Binding-site contacts:
Ligand atom O4 contacts residue ASN14 of chain 1.C at 2.4 Å (h-bond).
Ligand atom O3 contacts residue GLY227 of chain 1.C at 3.4 Å.
Ligand atom O6 contacts residue TYR100 of chain 1.C at 2.9 Å (h-bond).
Ligand atom O5 contacts residue LEU99 of chain 1.C at 3.4 Å (h-bond).
Ligand atom O6 contacts residue GLY98 of chain 1.C at 3.2 Å.
Ligand atom O6 contacts residue LEU99 of chain 1.C at 3.1 Å (h-bond).
Ligand atom C4 contacts residue ARG228 of chain 1.C at 3.5 Å.
Ligand atom C6 contacts residue ASP208 of chain 1.C at 3.4 Å.
Ligand atom C6 contacts residue TYR100 of chain 1.C at 3.8 Å (hydrophobic).
Ligand atom O4 contacts residue ASP208 of chain 1.C at 2.5 Å (salt-bridge).
Ligand atom O5 contacts residue GLY98 of chain 1.C at 4.3 Å.
Ligand atom O6 contacts residue ALA207 of chain 1.C at 3.2 Å.
Ligand atom O2 contacts residue LEU99 of chain 1.C at 3.4 Å (h-bond).
Ligand atom O4 contacts residue ARG228 of chain 1.C at 3.2 Å (salt-bridge).
Ligand atom C4 contacts residue ASP208 of chain 1.C at 3.0 Å.
Ligand atom C5 contacts residue LEU99 of chain 1.C at 4.3 Å (hydrophobic).
Ligand atom O6 contacts residue ASP208 of chain 1.C at 2.8 Å (salt-bridge).
Ligand atom O1 contacts residue LEU99 of chain 1.C at 3.2 Å.
Ligand atom C6 contacts residue ALA207 of chain 1.C at 3.4 Å (hydrophobic).
Ligand atom O3 contacts residue ARG228 of chain 1.C at 3.0 Å (salt-bridge).
Ligand atom O4 contacts residue GLY227 of chain 1.C at 4.0 Å.
Ligand atom C7 contacts residue LEU99 of chain 1.C at 3.9 Å (hydrophobic).
Ligand atom O5 contacts residue TYR100 of chain 1.C at 4.2 Å.
Ligand atom C6 contacts residue GLY98 of chain 1.C at 4.4 Å.
Ligand atom C4 contacts residue ASN14 of chain 1.C at 3.5 Å.
Ligand atom C3 contacts residue ASN14 of chain 1.C at 4.0 Å.
Ligand atom C5 contacts residue ASP208 of chain 1.C at 3.6 Å.
Ligand atom C4 contacts residue GLY227 of chain 1.C at 3.8 Å.
Ligand atom C5 contacts residue TYR12 of chain 1.C at 4.0 Å (hydrophobic).
Ligand atom C5 contacts residue ASN14 of chain 1.C at 4.0 Å.
Ligand atom C6 contacts residue LEU99 of chain 1.C at 4.1 Å (hydrophobic).
Ligand atom O4 contacts residue TYR12 of chain 1.C at 3.8 Å.
Ligand atom C1 contacts residue LEU99 of chain 1.C at 4.1 Å (hydrophobic).
Ligand atom C7 contacts residue TYR12 of chain 1.C at 4.1 Å (hydrophobic).
Ligand atom C3 contacts residue GLY227 of chain 1.C at 4.0 Å.
Ligand atom C3 contacts residue ASP208 of chain 1.C at 4.4 Å.
Ligand atom C3 contacts residue ARG228 of chain 1.C at 3.7 Å.
Ligand atom O3 contacts residue THR226 of chain 1.C at 4.1 Å.
Ligand atom O2 contacts residue GLY98 of chain 1.C at 3.7 Å.
Ligand atom C6 contacts residue TYR12 of chain 1.C at 3.7 Å (hydrophobic).

Sequence of chain 1.C:
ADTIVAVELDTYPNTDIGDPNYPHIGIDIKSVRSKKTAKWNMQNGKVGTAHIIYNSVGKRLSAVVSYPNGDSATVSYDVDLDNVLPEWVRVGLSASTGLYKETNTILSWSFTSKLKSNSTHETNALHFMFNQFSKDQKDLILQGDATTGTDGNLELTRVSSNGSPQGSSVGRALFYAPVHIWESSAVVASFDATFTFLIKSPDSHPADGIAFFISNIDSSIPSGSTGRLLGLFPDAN

A protein and the small-molecule ligand that binds it are described below.
Small molecule (SMILES): CO[C@H]1O[C@H](CO)[C@@H](O)[C@H](O)[C@@H]1O